The small molecule below binds the protein below.
Small molecule (SMILES): CCCCCCCCCCO[C@@H]1O[C@H](CO)[C@@H](O[C@H]2O[C@H](CO)[C@@H](O)[C@H](O)[C@H]2O)[C@H](O)[C@H]1O

Binding-site contacts:
Ligand atom O55 contacts residue PHE69 of chain 1.G at 3.1 Å.
Ligand atom C31 contacts residue LEU31 of chain 1.C at 4.4 Å (hydrophobic).
Ligand atom C57 contacts residue TRP34 of chain 1.C at 3.7 Å (hydrophobic).
Ligand atom C57 contacts residue TRP62 of chain 1.G at 3.9 Å (hydrophobic).
Ligand atom O61 contacts residue MET40 of chain 1.C at 3.9 Å.
Ligand atom O61 contacts residue TRP62 of chain 1.G at 4.5 Å.
Ligand atom C43 contacts residue PEK1 of chain 1.SA at 4.4 Å.
Ligand atom C6 contacts residue PHE69 of chain 1.G at 3.9 Å (hydrophobic).
Ligand atom O4 contacts residue TRP62 of chain 1.G at 4.0 Å.
Ligand atom C57 contacts residue SER61 of chain 1.G at 4.2 Å.
Ligand atom C4 contacts residue TRP34 of chain 1.C at 4.3 Å (hydrophobic).
Ligand atom O5 contacts residue PHE69 of chain 1.G at 4.4 Å.
Ligand atom O5 contacts residue MET40 of chain 1.C at 3.8 Å.
Ligand atom O49 contacts residue MET40 of chain 1.C at 4.4 Å.
Ligand atom C57 contacts residue MET40 of chain 1.C at 3.8 Å (hydrophobic).
Ligand atom C10 contacts residue TRP62 of chain 1.G at 4.2 Å (hydrophobic).
Ligand atom O61 contacts residue TRP34 of chain 1.C at 4.2 Å.
Ligand atom C25 contacts residue LEU43 of chain 1.C at 4.3 Å (hydrophobic).
Ligand atom C28 contacts residue PEK1 of chain 1.SA at 4.2 Å.
Ligand atom C22 contacts residue PEK1 of chain 1.SA at 3.9 Å.
Ligand atom C8 contacts residue GLY63 of chain 1.G at 4.3 Å.
Ligand atom C7 contacts residue GLY63 of chain 1.G at 4.2 Å.
Ligand atom O4 contacts residue GLY63 of chain 1.G at 2.9 Å (h-bond).
Ligand atom O3 contacts residue TRP62 of chain 1.G at 4.5 Å.
Ligand atom O16 contacts residue MET40 of chain 1.C at 4.2 Å.
Ligand atom C2 contacts residue PHE69 of chain 1.G at 4.2 Å (hydrophobic).
Ligand atom C6 contacts residue TRP34 of chain 1.C at 4.5 Å (hydrophobic).
Ligand atom O5 contacts residue TRP34 of chain 1.C at 3.5 Å.
Ligand atom C18 contacts residue TRP34 of chain 1.C at 4.2 Å (hydrophobic).
Ligand atom C43 contacts residue PGV1 of chain 1.MA at 4.0 Å.
Ligand atom C4 contacts residue MET40 of chain 1.C at 3.8 Å (hydrophobic).
Ligand atom C43 contacts residue PGV1 of chain 1.GA at 4.2 Å.
Ligand atom C19 contacts residue LEU43 of chain 1.C at 4.4 Å (hydrophobic).
Ligand atom O61 contacts residue SER61 of chain 1.G at 4.5 Å.
Ligand atom C1 contacts residue PHE69 of chain 1.G at 4.1 Å (hydrophobic).

Sequence of chain 1.G:
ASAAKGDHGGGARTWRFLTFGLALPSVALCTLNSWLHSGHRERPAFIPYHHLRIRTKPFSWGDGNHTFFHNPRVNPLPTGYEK

Sequence of chain 1.C:
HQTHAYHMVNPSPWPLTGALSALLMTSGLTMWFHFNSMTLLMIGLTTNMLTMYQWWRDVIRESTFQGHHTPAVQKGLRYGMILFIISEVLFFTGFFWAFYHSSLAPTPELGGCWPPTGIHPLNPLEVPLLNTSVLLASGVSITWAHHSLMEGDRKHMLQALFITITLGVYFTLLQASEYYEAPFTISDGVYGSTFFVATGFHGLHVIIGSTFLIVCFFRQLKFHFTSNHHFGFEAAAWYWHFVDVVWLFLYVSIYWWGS